The small molecule below binds the protein below.
Small molecule (SMILES): CC[C@H](N)C(N)=O

Binding-site contacts:
Ligand atom O07 contacts residue SER106 of chain 1.A at 3.2 Å (h-bond).
Ligand atom C05 contacts residue ASP103 of chain 1.A at 4.3 Å.
Ligand atom O07 contacts residue THR101 of chain 1.A at 3.7 Å.
Ligand atom O07 contacts residue ASP103 of chain 1.A at 3.1 Å (salt-bridge).
Ligand atom N04 contacts residue TYR96 of chain 1.A at 4.0 Å.
Ligand atom N06 contacts residue THR100 of chain 1.A at 3.5 Å.
Ligand atom C05 contacts residue SER106 of chain 1.A at 3.5 Å.
Ligand atom C02 contacts residue ASP103 of chain 1.A at 3.6 Å.
Ligand atom C01 contacts residue SER106 of chain 1.A at 4.2 Å.
Ligand atom N06 contacts residue TYR96 of chain 1.A at 3.9 Å.
Ligand atom O07 contacts residue LEU102 of chain 1.A at 3.5 Å.
Ligand atom C02 contacts residue SER106 of chain 1.A at 3.0 Å.
Ligand atom N06 contacts residue THR101 of chain 1.A at 2.8 Å (h-bond).
Ligand atom C05 contacts residue THR101 of chain 1.A at 3.7 Å.
Ligand atom C05 contacts residue LEU102 of chain 1.A at 4.2 Å (hydrophobic).
Ligand atom C01 contacts residue ASP103 of chain 1.A at 3.1 Å.
Ligand atom N06 contacts residue LEU102 of chain 1.A at 3.9 Å.
Ligand atom C03 contacts residue SER106 of chain 1.A at 3.4 Å.
Ligand atom N04 contacts residue SER106 of chain 1.A at 3.3 Å (h-bond).

Sequence of chain 1.A:
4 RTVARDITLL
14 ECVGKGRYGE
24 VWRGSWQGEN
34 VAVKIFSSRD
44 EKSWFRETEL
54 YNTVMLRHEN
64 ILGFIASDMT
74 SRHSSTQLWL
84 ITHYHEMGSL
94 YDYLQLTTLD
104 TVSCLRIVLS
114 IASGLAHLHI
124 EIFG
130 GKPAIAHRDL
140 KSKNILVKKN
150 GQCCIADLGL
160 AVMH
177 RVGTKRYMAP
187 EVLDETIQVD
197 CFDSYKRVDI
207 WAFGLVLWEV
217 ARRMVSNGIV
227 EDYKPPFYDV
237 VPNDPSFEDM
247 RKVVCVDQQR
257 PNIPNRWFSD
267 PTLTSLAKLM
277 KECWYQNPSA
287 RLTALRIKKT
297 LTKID